Sequence of chain 1.A:
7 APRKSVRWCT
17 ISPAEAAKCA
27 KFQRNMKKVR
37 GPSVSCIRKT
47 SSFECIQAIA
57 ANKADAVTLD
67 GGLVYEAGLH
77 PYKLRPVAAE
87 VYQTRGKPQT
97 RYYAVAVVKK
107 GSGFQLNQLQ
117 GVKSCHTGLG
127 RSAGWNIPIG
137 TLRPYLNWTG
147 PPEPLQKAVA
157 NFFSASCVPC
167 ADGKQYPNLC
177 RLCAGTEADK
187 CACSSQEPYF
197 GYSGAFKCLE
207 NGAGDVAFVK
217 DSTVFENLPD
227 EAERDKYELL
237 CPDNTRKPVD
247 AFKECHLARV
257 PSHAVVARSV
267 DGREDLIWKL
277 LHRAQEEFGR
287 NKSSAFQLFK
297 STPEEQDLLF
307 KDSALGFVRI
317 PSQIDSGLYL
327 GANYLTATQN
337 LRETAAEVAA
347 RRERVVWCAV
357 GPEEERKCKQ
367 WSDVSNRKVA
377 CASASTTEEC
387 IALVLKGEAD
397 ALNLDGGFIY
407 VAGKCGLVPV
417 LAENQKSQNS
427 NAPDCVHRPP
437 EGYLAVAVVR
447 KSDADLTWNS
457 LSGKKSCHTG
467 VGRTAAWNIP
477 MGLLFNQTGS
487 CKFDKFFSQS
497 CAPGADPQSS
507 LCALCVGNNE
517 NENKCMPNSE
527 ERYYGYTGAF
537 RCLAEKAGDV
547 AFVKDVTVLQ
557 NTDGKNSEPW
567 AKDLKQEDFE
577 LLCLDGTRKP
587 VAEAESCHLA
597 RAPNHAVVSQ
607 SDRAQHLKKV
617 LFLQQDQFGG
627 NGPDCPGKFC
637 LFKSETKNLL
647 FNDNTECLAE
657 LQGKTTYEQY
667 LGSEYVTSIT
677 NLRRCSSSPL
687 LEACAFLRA

This small molecule binds to this protein.
Small molecule (SMILES): Oc1cc2cc[nH]c2cc1O

Binding-site contacts:
Ligand atom C8 contacts residue LEU305 of chain 1.A at 3.8 Å (hydrophobic).
Ligand atom C9 contacts residue TRP14 of chain 1.A at 3.5 Å (hydrophobic).
Ligand atom O1 contacts residue THR64 of chain 1.A at 2.5 Å (h-bond).
Ligand atom C5 contacts residue VAL63 of chain 1.A at 3.6 Å (hydrophobic).
Ligand atom C9 contacts residue VAL63 of chain 1.A at 3.6 Å (hydrophobic).
Ligand atom N1 contacts residue LEU305 of chain 1.A at 3.8 Å.
Ligand atom O1 contacts residue VAL261 of chain 1.A at 4.1 Å.
Ligand atom O2 contacts residue LEU305 of chain 1.A at 2.6 Å.
Ligand atom N1 contacts residue THR16 of chain 1.A at 3.9 Å.
Ligand atom N1 contacts residue GLU21 of chain 1.A at 2.5 Å (salt-bridge).
Ligand atom C4 contacts residue THR64 of chain 1.A at 3.3 Å.
Ligand atom O2 contacts residue TRP14 of chain 1.A at 3.8 Å.
Ligand atom C5 contacts residue TRP14 of chain 1.A at 2.4 Å (hydrophobic).
Ligand atom O2 contacts residue THR64 of chain 1.A at 3.4 Å (h-bond).
Ligand atom C2 contacts residue CYS15 of chain 1.A at 2.7 Å (hydrophobic).
Ligand atom C4 contacts residue CYS15 of chain 1.A at 3.4 Å (hydrophobic).
Ligand atom O1 contacts residue TRP14 of chain 1.A at 2.7 Å (h-bond).
Ligand atom C4 contacts residue VAL63 of chain 1.A at 3.0 Å (hydrophobic).
Ligand atom C6 contacts residue TRP14 of chain 1.A at 3.3 Å (hydrophobic).
Ligand atom C4 contacts residue TRP14 of chain 1.A at 2.6 Å (hydrophobic).
Ligand atom C8 contacts residue CYS15 of chain 1.A at 3.7 Å (hydrophobic).
Ligand atom C3 contacts residue ILE17 of chain 1.A at 3.8 Å (hydrophobic).
Ligand atom C2 contacts residue ILE17 of chain 1.A at 3.2 Å (hydrophobic).
Ligand atom N1 contacts residue CYS15 of chain 1.A at 3.6 Å.
Ligand atom C3 contacts residue CYS15 of chain 1.A at 2.8 Å (hydrophobic).
Ligand atom C7 contacts residue LEU305 of chain 1.A at 3.0 Å (hydrophobic).
Ligand atom C2 contacts residue GLU21 of chain 1.A at 3.0 Å.
Ligand atom O1 contacts residue PHE306 of chain 1.A at 3.8 Å.
Ligand atom O2 contacts residue PHE306 of chain 1.A at 3.2 Å (h-bond).
Ligand atom C6 contacts residue LEU305 of chain 1.A at 3.1 Å (hydrophobic).
Ligand atom C3 contacts residue CYS51 of chain 1.A at 4.2 Å (hydrophobic).
Ligand atom C8 contacts residue GLU21 of chain 1.A at 3.3 Å.
Ligand atom O1 contacts residue VAL63 of chain 1.A at 3.3 Å.
Ligand atom N1 contacts residue ILE17 of chain 1.A at 3.8 Å.
Ligand atom C7 contacts residue GLU21 of chain 1.A at 3.6 Å.
Ligand atom C3 contacts residue VAL63 of chain 1.A at 3.1 Å (hydrophobic).
Ligand atom C2 contacts residue THR16 of chain 1.A at 3.1 Å.
Ligand atom C6 contacts residue THR64 of chain 1.A at 3.7 Å.
Ligand atom C9 contacts residue CYS15 of chain 1.A at 2.8 Å (hydrophobic).
Ligand atom C5 contacts residue THR64 of chain 1.A at 3.0 Å.